Binding-site contacts:
Ligand atom C7 contacts residue ILE336 of chain 1.A at 4.4 Å (hydrophobic).
Ligand atom C3 contacts residue ASN298 of chain 1.A at 3.8 Å.
Ligand atom C3 contacts residue SER235 of chain 1.A at 4.4 Å.
Ligand atom C2 contacts residue ASN298 of chain 1.A at 2.5 Å.
Ligand atom N2 contacts residue ASN298 of chain 1.A at 3.0 Å (h-bond).
Ligand atom C7 contacts residue ASN298 of chain 1.A at 3.5 Å.
Ligand atom C5 contacts residue SER235 of chain 1.A at 3.6 Å.
Ligand atom C7 contacts residue PHE340 of chain 1.A at 4.5 Å (hydrophobic).
Ligand atom O5 contacts residue SER235 of chain 1.A at 3.9 Å.
Ligand atom C8 contacts residue ILE336 of chain 1.A at 3.9 Å (hydrophobic).
Ligand atom O5 contacts residue THR300 of chain 1.A at 3.6 Å.
Ligand atom C1 contacts residue ASN298 of chain 1.A at 1.4 Å.
Ligand atom C8 contacts residue PHE340 of chain 1.A at 3.5 Å (hydrophobic).
Ligand atom O5 contacts residue ASN298 of chain 1.A at 2.3 Å (h-bond).
Ligand atom C6 contacts residue SER235 of chain 1.A at 4.4 Å.
Ligand atom C5 contacts residue THR300 of chain 1.A at 3.6 Å.
Ligand atom C1 contacts residue SER235 of chain 1.A at 3.8 Å.
Ligand atom O7 contacts residue ILE336 of chain 1.A at 3.8 Å.
Ligand atom C4 contacts residue ASN298 of chain 1.A at 4.2 Å.
Ligand atom C8 contacts residue ARG261 of chain 1.A at 4.0 Å.
Ligand atom C6 contacts residue ARG261 of chain 1.A at 4.4 Å.
Ligand atom O7 contacts residue ASN298 of chain 1.A at 3.6 Å (h-bond).
Ligand atom C8 contacts residue ASN298 of chain 1.A at 4.4 Å.
Ligand atom C1 contacts residue THR300 of chain 1.A at 4.3 Å.
Ligand atom C5 contacts residue ASN298 of chain 1.A at 3.6 Å.
Ligand atom C6 contacts residue THR300 of chain 1.A at 3.5 Å.

Sequence of chain 1.A:
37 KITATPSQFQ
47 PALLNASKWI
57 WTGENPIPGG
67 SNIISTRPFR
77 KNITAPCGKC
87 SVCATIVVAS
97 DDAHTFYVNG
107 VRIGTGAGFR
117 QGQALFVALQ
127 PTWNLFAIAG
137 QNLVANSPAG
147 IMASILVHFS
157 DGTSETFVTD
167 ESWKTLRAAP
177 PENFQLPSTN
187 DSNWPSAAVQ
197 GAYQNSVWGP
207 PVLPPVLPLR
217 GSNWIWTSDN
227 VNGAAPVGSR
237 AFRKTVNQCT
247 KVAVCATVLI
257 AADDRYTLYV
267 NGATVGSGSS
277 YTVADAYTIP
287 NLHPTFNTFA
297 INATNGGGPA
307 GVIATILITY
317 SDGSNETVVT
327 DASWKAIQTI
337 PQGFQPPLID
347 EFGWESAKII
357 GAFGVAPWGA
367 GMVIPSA

A small-molecule ligand and the protein it binds are described below.
Small molecule (SMILES): CC(=O)N[C@H]1[C@@H](O[C@H]2[C@H](O)[C@@H](NC(C)=O)CO[C@@H]2CO)O[C@H](CO)[C@@H](O)[C@@H]1O